This small molecule binds to this protein.
Small molecule (SMILES): CCC(=O)N1CC2(CC(n3nc(C4CCCCC4)c(-c4c(C)ccc5[nH]ncc45)c3C)C2)C1

Binding-site contacts:
Ligand atom N9 contacts residue TYR65 of chain 1.A at 3.7 Å.
Ligand atom C19 contacts residue ARG69 of chain 1.A at 3.6 Å.
Ligand atom N13 contacts residue TYR97 of chain 1.A at 3.7 Å.
Ligand atom C19 contacts residue ALA60 of chain 1.A at 3.6 Å (hydrophobic).
Ligand atom O26 contacts residue LYS17 of chain 1.A at 3.0 Å (salt-bridge).
Ligand atom O26 contacts residue CYS13 of chain 1.A at 3.8 Å.
Ligand atom C27 contacts residue GLY61 of chain 1.A at 3.4 Å.
Ligand atom N9 contacts residue SER66 of chain 1.A at 3.6 Å (h-bond).
Ligand atom C6 contacts residue ARG69 of chain 1.A at 3.5 Å.
Ligand atom C6 contacts residue GLU64 of chain 1.A at 3.2 Å.
Ligand atom C25 contacts residue CYS13 of chain 1.A at 3.1 Å (hydrophobic).
Ligand atom C24 contacts residue GLY61 of chain 1.A at 3.3 Å.
Ligand atom O26 contacts residue ALA60 of chain 1.A at 3.8 Å.
Ligand atom C28 contacts residue CYS13 of chain 1.A at 1.8 Å (hydrophobic).
Ligand atom C22 contacts residue GLY11 of chain 1.A at 3.3 Å.
Ligand atom N9 contacts residue ARG103 of chain 1.A at 3.7 Å.
Ligand atom N7 contacts residue GLU64 of chain 1.A at 3.6 Å (salt-bridge).
Ligand atom C1 contacts residue MET73 of chain 1.A at 3.8 Å (hydrophobic).
Ligand atom C5 contacts residue ARG103 of chain 1.A at 3.7 Å.
Ligand atom C25 contacts residue ALA60 of chain 1.A at 3.6 Å (hydrophobic).
Ligand atom C27 contacts residue CYS13 of chain 1.A at 2.7 Å (hydrophobic).
Ligand atom N23 contacts residue ALA60 of chain 1.A at 3.8 Å.
Ligand atom C1 contacts residue GLN100 of chain 1.A at 3.4 Å.
Ligand atom C33 contacts residue GLU63 of chain 1.A at 3.7 Å.
Ligand atom C33 contacts residue GLU64 of chain 1.A at 3.6 Å.
Ligand atom N7 contacts residue TYR65 of chain 1.A at 3.5 Å.
Ligand atom C5 contacts residue ASP70 of chain 1.A at 3.4 Å.
Ligand atom C2 contacts residue GLN100 of chain 1.A at 3.6 Å.
Ligand atom N9 contacts residue ARG69 of chain 1.A at 3.4 Å.
Ligand atom N7 contacts residue SER66 of chain 1.A at 3.1 Å (h-bond).
Ligand atom C22 contacts residue LYS17 of chain 1.A at 3.6 Å.
Ligand atom N23 contacts residue CYS13 of chain 1.A at 3.6 Å.
Ligand atom N14 contacts residue TYR97 of chain 1.A at 3.5 Å.
Ligand atom C3 contacts residue ARG69 of chain 1.A at 3.5 Å.
Ligand atom N7 contacts residue ARG69 of chain 1.A at 3.4 Å.
Ligand atom C4 contacts residue ASP70 of chain 1.A at 3.4 Å.
Ligand atom C27 contacts residue PRO35 of chain 1.A at 3.4 Å (hydrophobic).
Ligand atom C4 contacts residue ARG69 of chain 1.A at 3.5 Å.
Ligand atom C5 contacts residue VAL104 of chain 1.A at 3.7 Å (hydrophobic).
Ligand atom N9 contacts residue ASP70 of chain 1.A at 2.7 Å (salt-bridge).

Sequence of chain 1.A:
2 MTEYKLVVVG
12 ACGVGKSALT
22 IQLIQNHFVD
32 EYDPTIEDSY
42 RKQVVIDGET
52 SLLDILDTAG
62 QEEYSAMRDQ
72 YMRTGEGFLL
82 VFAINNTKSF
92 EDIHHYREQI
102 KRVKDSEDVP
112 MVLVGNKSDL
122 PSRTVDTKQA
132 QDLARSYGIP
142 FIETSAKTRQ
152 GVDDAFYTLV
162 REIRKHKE